Sequence of chain 1.N:
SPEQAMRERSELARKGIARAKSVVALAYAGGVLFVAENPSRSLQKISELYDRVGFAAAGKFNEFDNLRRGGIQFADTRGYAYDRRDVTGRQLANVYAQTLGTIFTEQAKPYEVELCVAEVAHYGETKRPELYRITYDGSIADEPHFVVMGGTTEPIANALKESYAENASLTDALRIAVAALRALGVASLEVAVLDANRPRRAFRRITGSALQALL

Sequence of chain 1.H:
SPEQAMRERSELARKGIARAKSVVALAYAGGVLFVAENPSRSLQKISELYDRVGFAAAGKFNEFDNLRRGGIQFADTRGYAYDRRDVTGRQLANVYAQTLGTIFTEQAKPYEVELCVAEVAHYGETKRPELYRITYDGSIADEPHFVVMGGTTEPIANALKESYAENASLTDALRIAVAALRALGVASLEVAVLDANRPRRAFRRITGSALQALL

Binding-site contacts:
Ligand atom O contacts residue LYS28 of chain 1.H at 3.7 Å.
Ligand atom CD1 contacts residue GLY66 of chain 1.H at 3.2 Å.
Ligand atom CB contacts residue ARG26 of chain 1.H at 3.3 Å.
Ligand atom O contacts residue LYS52 of chain 1.H at 3.8 Å.
Ligand atom CZ contacts residue GLY23 of chain 1.H at 3.1 Å.
Ligand atom O contacts residue GLY66 of chain 1.H at 3.4 Å (h-bond).
Ligand atom O contacts residue LYS52 of chain 1.H at 3.7 Å.
Ligand atom C contacts residue LYS52 of chain 1.H at 3.7 Å.
Ligand atom CE1 contacts residue LYS67 of chain 1.H at 3.2 Å.
Ligand atom N contacts residue ASP144 of chain 1.N at 3.1 Å (salt-bridge).
Ligand atom O contacts residue GLY66 of chain 1.H at 3.8 Å.
Ligand atom OXT contacts residue ASN45 of chain 1.H at 3.2 Å (h-bond).
Ligand atom CE1 contacts residue GLY66 of chain 1.H at 3.6 Å.
Ligand atom OE1 contacts residue GLY145 of chain 1.N at 3.4 Å.
Ligand atom CA contacts residue GLY66 of chain 1.H at 3.5 Å.
Ligand atom NE2 contacts residue LYS67 of chain 1.H at 3.4 Å (salt-bridge).
Ligand atom CA contacts residue LYS67 of chain 1.H at 3.6 Å.
Ligand atom OH contacts residue GLY23 of chain 1.H at 3.2 Å.
Ligand atom CD1 contacts residue LYS67 of chain 1.H at 3.2 Å.
Ligand atom OH contacts residue GLU119 of chain 1.H at 3.2 Å (salt-bridge).
Ligand atom CD1 contacts residue GLY23 of chain 1.H at 3.4 Å.
Ligand atom O contacts residue PHE68 of chain 1.H at 2.7 Å (h-bond).
Ligand atom OXT contacts residue LYS52 of chain 1.H at 3.2 Å.
Ligand atom OE1 contacts residue LYS67 of chain 1.H at 3.2 Å (salt-bridge).
Ligand atom CG contacts residue GLY23 of chain 1.H at 3.8 Å.
Ligand atom CA contacts residue LYS28 of chain 1.H at 3.8 Å.
Ligand atom CE1 contacts residue GLU119 of chain 1.H at 3.3 Å.
Ligand atom CG contacts residue PHE68 of chain 1.H at 3.5 Å (hydrophobic).
Ligand atom NE2 contacts residue ASN69 of chain 1.H at 3.0 Å (h-bond).
Ligand atom CD contacts residue GLY145 of chain 1.N at 3.3 Å.
Ligand atom CE1 contacts residue GLY23 of chain 1.H at 3.0 Å.
Ligand atom CB contacts residue ALA27 of chain 1.H at 3.6 Å (hydrophobic).
Ligand atom NE2 contacts residue GLY145 of chain 1.N at 3.1 Å (h-bond).
Ligand atom CD1 contacts residue LEU50 of chain 1.H at 3.7 Å (hydrophobic).
Ligand atom CD2 contacts residue ARG26 of chain 1.H at 3.6 Å.
Ligand atom O contacts residue LYS67 of chain 1.H at 3.1 Å.
Ligand atom CE2 contacts residue GLY23 of chain 1.H at 3.6 Å.
Ligand atom CG contacts residue ARG26 of chain 1.H at 3.6 Å.
Ligand atom OE1 contacts residue SER146 of chain 1.N at 3.4 Å (h-bond).
Ligand atom CD contacts residue LYS67 of chain 1.H at 3.5 Å.

The small molecule below binds the protein below.
Small molecule (SMILES): CC(C)C[C@H](NC(=O)[C@H](Cc1ccc(O)cc1)NC(=O)[C@H](CCC(N)=O)NC(=O)CN)C(=O)O